Sequence of chain 1.A:
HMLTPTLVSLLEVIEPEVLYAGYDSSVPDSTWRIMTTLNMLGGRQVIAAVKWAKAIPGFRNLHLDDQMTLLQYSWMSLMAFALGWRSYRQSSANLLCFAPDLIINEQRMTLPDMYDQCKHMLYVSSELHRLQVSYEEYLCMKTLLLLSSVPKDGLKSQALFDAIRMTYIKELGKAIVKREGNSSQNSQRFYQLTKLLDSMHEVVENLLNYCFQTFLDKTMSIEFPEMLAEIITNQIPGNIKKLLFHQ

Binding-site contacts:
Ligand atom C28 contacts residue VAL48 of chain 1.A at 3.4 Å (hydrophobic).
Ligand atom C6 contacts residue GLN47 of chain 1.A at 4.0 Å.
Ligand atom C28 contacts residue GLY45 of chain 1.A at 3.9 Å.
Ligand atom C30 contacts residue GLN119 of chain 1.A at 3.5 Å.
Ligand atom O30 contacts residue GLN47 of chain 1.A at 2.6 Å (h-bond).
Ligand atom C1 contacts residue PHE100 of chain 1.A at 3.9 Å (hydrophobic).
Ligand atom C7 contacts residue MET78 of chain 1.A at 3.8 Å (hydrophobic).
Ligand atom C18 contacts residue GLY44 of chain 1.A at 4.0 Å.
Ligand atom C1 contacts residue GLN47 of chain 1.A at 3.5 Å.
Ligand atom C26 contacts residue GLY44 of chain 1.A at 3.3 Å.
Ligand atom C19 contacts residue MET78 of chain 1.A at 3.9 Å (hydrophobic).
Ligand atom N27 contacts residue GLY45 of chain 1.A at 4.0 Å.
Ligand atom C32 contacts residue LEU40 of chain 1.A at 3.8 Å (hydrophobic).
Ligand atom O3 contacts residue LEU230 of chain 1.A at 4.0 Å.
Ligand atom O30 contacts residue PHE100 of chain 1.A at 3.8 Å.
Ligand atom O3 contacts residue MET37 of chain 1.A at 3.8 Å.
Ligand atom O30 contacts residue ARG88 of chain 1.A at 3.0 Å (salt-bridge).
Ligand atom C6 contacts residue GLY44 of chain 1.A at 3.6 Å.
Ligand atom C24 contacts residue GLY44 of chain 1.A at 3.9 Å.
Ligand atom C28 contacts residue GLY44 of chain 1.A at 4.0 Å.
Ligand atom C3 contacts residue GLN47 of chain 1.A at 3.2 Å.
Ligand atom C22 contacts residue ASN41 of chain 1.A at 3.3 Å.
Ligand atom C7 contacts residue MET81 of chain 1.A at 4.0 Å (hydrophobic).
Ligand atom C29 contacts residue MET229 of chain 1.A at 3.5 Å (hydrophobic).
Ligand atom C24 contacts residue ASN41 of chain 1.A at 4.0 Å.
Ligand atom C8 contacts residue MET78 of chain 1.A at 3.7 Å (hydrophobic).
Ligand atom C23 contacts residue ASN41 of chain 1.A at 3.8 Å.
Ligand atom C6 contacts residue LEU40 of chain 1.A at 3.9 Å (hydrophobic).
Ligand atom C19 contacts residue ILE233 of chain 1.A at 3.8 Å (hydrophobic).
Ligand atom C25 contacts residue GLY44 of chain 1.A at 3.3 Å.
Ligand atom C32 contacts residue GLN119 of chain 1.A at 3.2 Å.
Ligand atom C8 contacts residue MET123 of chain 1.A at 4.0 Å (hydrophobic).
Ligand atom C15 contacts residue LEU209 of chain 1.A at 3.6 Å (hydrophobic).
Ligand atom C23 contacts residue ILE233 of chain 1.A at 4.0 Å (hydrophobic).
Ligand atom C16 contacts residue TYR212 of chain 1.A at 4.0 Å (hydrophobic).
Ligand atom C2 contacts residue PHE100 of chain 1.A at 3.9 Å (hydrophobic).
Ligand atom C2 contacts residue GLN47 of chain 1.A at 2.9 Å.
Ligand atom O3 contacts residue TYR212 of chain 1.A at 3.7 Å.
Ligand atom C13 contacts residue ASN41 of chain 1.A at 4.0 Å.
Ligand atom C16 contacts residue LEU209 of chain 1.A at 4.0 Å (hydrophobic).

The small molecule below binds the protein below.
Small molecule (SMILES): CC#C[C@]1(O)CC[C@H]2[C@@H]3CCC4=CC(=O)CCC4=C3[C@@H](c3ccc(N(C)C)cc3)C[C@@]21C